Sequence of chain 10.A:
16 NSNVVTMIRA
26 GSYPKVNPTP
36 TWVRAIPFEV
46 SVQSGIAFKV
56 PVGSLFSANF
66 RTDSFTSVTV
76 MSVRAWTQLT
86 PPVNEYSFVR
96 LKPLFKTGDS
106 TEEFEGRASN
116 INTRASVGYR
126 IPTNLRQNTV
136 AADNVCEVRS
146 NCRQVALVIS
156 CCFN

Sequence of chain 24.A:
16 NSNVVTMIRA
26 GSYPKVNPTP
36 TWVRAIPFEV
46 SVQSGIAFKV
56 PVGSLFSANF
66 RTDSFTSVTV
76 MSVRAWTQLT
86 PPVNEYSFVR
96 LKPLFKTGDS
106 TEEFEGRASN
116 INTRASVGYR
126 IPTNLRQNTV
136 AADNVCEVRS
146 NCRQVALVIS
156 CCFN

This protein binds this small molecule.
Small molecule (SMILES): CO[P](=O)(O)O[C@H]1[C@@H](O)[C@H](n2ccc(=O)[nH]c2=O)O[C@@H]1COP(=O)(O)O

Binding-site contacts:
Ligand atom P contacts residue ARG125 of chain 24.A at 3.7 Å.
Ligand atom C6 contacts residue ARG125 of chain 24.A at 3.5 Å.
Ligand atom N3 contacts residue SER17 of chain 10.A at 4.3 Å.
Ligand atom N3 contacts residue ASN16 of chain 10.A at 2.9 Å (h-bond).
Ligand atom O3' contacts residue ARG125 of chain 24.A at 4.0 Å.
Ligand atom C1' contacts residue ARG125 of chain 24.A at 4.2 Å.
Ligand atom OP2 contacts residue ILE23 of chain 10.A at 4.5 Å.
Ligand atom N3 contacts residue ARG125 of chain 24.A at 3.6 Å (salt-bridge).
Ligand atom OP1 contacts residue ARG131 of chain 24.A at 3.4 Å (salt-bridge).
Ligand atom OP1 contacts residue ILE23 of chain 10.A at 4.0 Å.
Ligand atom C3' contacts residue ARG125 of chain 24.A at 3.3 Å.
Ligand atom N1 contacts residue ASN16 of chain 10.A at 4.4 Å.
Ligand atom O5' contacts residue ARG125 of chain 24.A at 3.0 Å (salt-bridge).
Ligand atom O5' contacts residue ARG131 of chain 24.A at 2.6 Å (salt-bridge).
Ligand atom C5' contacts residue ARG125 of chain 24.A at 4.1 Å.
Ligand atom C5 contacts residue THR21 of chain 10.A at 4.3 Å.
Ligand atom C2' contacts residue ARG125 of chain 24.A at 3.6 Å.
Ligand atom OP2 contacts residue ARG131 of chain 24.A at 3.7 Å.
Ligand atom C5 contacts residue ARG125 of chain 24.A at 3.5 Å.
Ligand atom OP3 contacts residue ARG125 of chain 24.A at 2.8 Å.
Ligand atom C4 contacts residue ASN16 of chain 10.A at 4.1 Å.
Ligand atom C2 contacts residue ARG125 of chain 24.A at 3.8 Å.
Ligand atom C4' contacts residue ARG125 of chain 24.A at 4.4 Å.
Ligand atom C2 contacts residue ASN16 of chain 10.A at 3.0 Å.
Ligand atom C5' contacts residue MET76 of chain 24.A at 4.3 Å (hydrophobic).
Ligand atom OP1 contacts residue ARG125 of chain 24.A at 2.9 Å (salt-bridge).
Ligand atom O4 contacts residue SER17 of chain 10.A at 3.2 Å.
Ligand atom N1 contacts residue ARG125 of chain 24.A at 3.7 Å.
Ligand atom O2 contacts residue ASN16 of chain 10.A at 2.5 Å (h-bond).
Ligand atom OP3 contacts residue ILE23 of chain 10.A at 4.2 Å.
Ligand atom C5' contacts residue SER77 of chain 24.A at 4.4 Å.
Ligand atom C5' contacts residue ARG131 of chain 24.A at 3.2 Å.
Ligand atom O2 contacts residue ARG125 of chain 24.A at 3.9 Å.
Ligand atom OP2 contacts residue SER77 of chain 24.A at 4.1 Å.
Ligand atom O4 contacts residue ARG125 of chain 24.A at 3.8 Å.
Ligand atom C4 contacts residue SER17 of chain 10.A at 4.1 Å.
Ligand atom P contacts residue ARG131 of chain 24.A at 3.5 Å.
Ligand atom O4 contacts residue THR21 of chain 10.A at 3.9 Å.
Ligand atom C4 contacts residue ARG125 of chain 24.A at 3.5 Å.
Ligand atom P contacts residue ILE23 of chain 10.A at 4.4 Å.